Sequence of chain 1.C:
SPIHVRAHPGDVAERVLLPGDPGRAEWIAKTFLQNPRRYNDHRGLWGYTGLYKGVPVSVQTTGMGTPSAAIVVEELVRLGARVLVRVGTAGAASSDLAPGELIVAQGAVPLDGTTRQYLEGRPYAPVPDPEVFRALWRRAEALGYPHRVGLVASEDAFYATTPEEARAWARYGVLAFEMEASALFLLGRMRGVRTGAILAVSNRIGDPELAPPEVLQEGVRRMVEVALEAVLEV

A small-molecule ligand and the protein it binds are described below.
Small molecule (SMILES): Nc1ncnc2c1ncn2[C@@H]1O[C@H](CO)[C@@H](O)[C@H]1O

Binding-site contacts:
Ligand atom N3 contacts residue MET180 of chain 1.C at 3.6 Å.
Ligand atom C3' contacts residue SO41 of chain 1.K at 3.6 Å.
Ligand atom C5' contacts residue PHE159 of chain 1.C at 3.6 Å (hydrophobic).
Ligand atom N7 contacts residue ALA91 of chain 1.C at 3.4 Å.
Ligand atom C1' contacts residue THR90 of chain 1.C at 3.3 Å.
Ligand atom C3' contacts residue MET180 of chain 1.C at 3.5 Å (hydrophobic).
Ligand atom N6 contacts residue ILE206 of chain 1.C at 3.6 Å.
Ligand atom N6 contacts residue GLY92 of chain 1.C at 3.5 Å.
Ligand atom O2' contacts residue GLU181 of chain 1.C at 2.5 Å (salt-bridge).
Ligand atom C2 contacts residue GLU156 of chain 1.C at 3.3 Å.
Ligand atom C5 contacts residue GLY92 of chain 1.C at 3.7 Å.
Ligand atom O2' contacts residue ARG87 of chain 1.C at 2.8 Å (salt-bridge).
Ligand atom N7 contacts residue ASN204 of chain 1.C at 3.1 Å (h-bond).
Ligand atom C8 contacts residue THR90 of chain 1.C at 3.6 Å.
Ligand atom O4' contacts residue SO41 of chain 1.K at 3.1 Å (h-bond).
Ligand atom C2' contacts residue SO41 of chain 1.K at 3.5 Å.
Ligand atom N7 contacts residue GLY92 of chain 1.C at 3.5 Å (h-bond).
Ligand atom N1 contacts residue PHE159 of chain 1.C at 3.5 Å.
Ligand atom O3' contacts residue GLU181 of chain 1.C at 2.5 Å (salt-bridge).
Ligand atom C4' contacts residue SO41 of chain 1.K at 3.4 Å.
Ligand atom C5 contacts residue PHE159 of chain 1.C at 3.6 Å (hydrophobic).
Ligand atom N6 contacts residue ASN204 of chain 1.C at 3.3 Å (h-bond).
Ligand atom C1' contacts residue SO41 of chain 1.K at 3.3 Å.
Ligand atom O4' contacts residue ARG44 of chain 1.D at 3.7 Å.
Ligand atom O2' contacts residue MET180 of chain 1.C at 3.1 Å (h-bond).
Ligand atom C3' contacts residue GLU181 of chain 1.C at 3.7 Å.
Ligand atom C8 contacts residue ALA91 of chain 1.C at 3.7 Å (hydrophobic).
Ligand atom C2 contacts residue PHE159 of chain 1.C at 3.4 Å (hydrophobic).
Ligand atom O4' contacts residue THR90 of chain 1.C at 3.5 Å (h-bond).
Ligand atom N1 contacts residue GLU156 of chain 1.C at 3.4 Å (salt-bridge).
Ligand atom C4 contacts residue PHE178 of chain 1.C at 3.6 Å (hydrophobic).
Ligand atom C5' contacts residue HIS5 of chain 1.D at 3.3 Å.
Ligand atom N3 contacts residue GLU179 of chain 1.C at 3.6 Å.
Ligand atom C6 contacts residue PHE159 of chain 1.C at 3.4 Å (hydrophobic).
Ligand atom O2' contacts residue GLU179 of chain 1.C at 3.5 Å.
Ligand atom O5' contacts residue HIS5 of chain 1.D at 2.5 Å (h-bond).
Ligand atom O2' contacts residue SO41 of chain 1.K at 2.9 Å (h-bond).
Ligand atom C2' contacts residue MET180 of chain 1.C at 3.5 Å (hydrophobic).
Ligand atom O2' contacts residue THR90 of chain 1.C at 3.7 Å.
Ligand atom O3' contacts residue SO41 of chain 1.K at 2.8 Å (h-bond).

Sequence of chain 1.D:
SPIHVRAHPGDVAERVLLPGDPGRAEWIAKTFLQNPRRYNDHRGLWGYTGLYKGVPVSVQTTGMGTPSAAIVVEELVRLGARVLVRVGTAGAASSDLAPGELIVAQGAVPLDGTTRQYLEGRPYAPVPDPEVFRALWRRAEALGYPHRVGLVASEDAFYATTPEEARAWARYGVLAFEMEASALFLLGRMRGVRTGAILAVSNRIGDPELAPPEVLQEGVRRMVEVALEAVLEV